Sequence of chain 1.B:
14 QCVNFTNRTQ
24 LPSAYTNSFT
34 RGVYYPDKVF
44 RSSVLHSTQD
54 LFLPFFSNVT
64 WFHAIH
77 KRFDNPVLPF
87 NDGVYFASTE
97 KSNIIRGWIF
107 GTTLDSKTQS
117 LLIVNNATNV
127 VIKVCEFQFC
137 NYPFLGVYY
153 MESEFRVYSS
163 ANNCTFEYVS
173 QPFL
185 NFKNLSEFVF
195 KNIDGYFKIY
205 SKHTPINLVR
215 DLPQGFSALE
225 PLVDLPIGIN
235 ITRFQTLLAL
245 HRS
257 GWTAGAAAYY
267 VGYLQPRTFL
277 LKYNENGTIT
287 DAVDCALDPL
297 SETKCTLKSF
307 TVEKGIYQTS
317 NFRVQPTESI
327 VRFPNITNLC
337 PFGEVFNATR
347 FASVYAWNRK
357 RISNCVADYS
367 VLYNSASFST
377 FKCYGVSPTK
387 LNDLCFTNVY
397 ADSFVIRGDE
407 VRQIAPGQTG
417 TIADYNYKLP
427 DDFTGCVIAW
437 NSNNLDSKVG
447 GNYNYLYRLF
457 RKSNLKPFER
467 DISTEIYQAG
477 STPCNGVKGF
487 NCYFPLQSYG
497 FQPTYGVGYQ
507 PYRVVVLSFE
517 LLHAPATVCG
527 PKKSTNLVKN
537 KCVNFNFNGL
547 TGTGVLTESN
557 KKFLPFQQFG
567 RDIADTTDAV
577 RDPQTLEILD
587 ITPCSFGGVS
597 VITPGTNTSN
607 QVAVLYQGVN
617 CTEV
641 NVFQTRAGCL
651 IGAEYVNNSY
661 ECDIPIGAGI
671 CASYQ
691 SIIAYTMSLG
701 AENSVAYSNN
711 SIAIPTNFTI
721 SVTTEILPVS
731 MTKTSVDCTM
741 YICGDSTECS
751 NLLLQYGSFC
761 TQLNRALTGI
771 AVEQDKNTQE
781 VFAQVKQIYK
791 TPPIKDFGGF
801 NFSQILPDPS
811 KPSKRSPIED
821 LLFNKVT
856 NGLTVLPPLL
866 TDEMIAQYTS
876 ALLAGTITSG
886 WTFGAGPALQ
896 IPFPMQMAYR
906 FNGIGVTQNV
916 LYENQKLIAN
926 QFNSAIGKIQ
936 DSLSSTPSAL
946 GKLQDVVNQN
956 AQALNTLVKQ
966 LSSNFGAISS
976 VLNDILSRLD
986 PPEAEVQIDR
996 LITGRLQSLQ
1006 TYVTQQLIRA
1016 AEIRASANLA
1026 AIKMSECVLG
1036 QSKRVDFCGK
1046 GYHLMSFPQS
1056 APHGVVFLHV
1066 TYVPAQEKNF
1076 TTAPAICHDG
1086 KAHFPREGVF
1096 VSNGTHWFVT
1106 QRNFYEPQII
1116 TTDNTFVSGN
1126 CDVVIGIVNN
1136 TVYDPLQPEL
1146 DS

Binding-site contacts:
Ligand atom C4 contacts residue ASN1134 of chain 1.B at 4.2 Å.
Ligand atom O7 contacts residue ASN1134 of chain 1.B at 3.2 Å (h-bond).
Ligand atom C7 contacts residue ASN1134 of chain 1.B at 3.2 Å.
Ligand atom O5 contacts residue ASN1134 of chain 1.B at 2.4 Å (h-bond).
Ligand atom N2 contacts residue ASN1134 of chain 1.B at 2.9 Å (h-bond).
Ligand atom C1 contacts residue ASN1134 of chain 1.B at 1.4 Å.
Ligand atom C2 contacts residue ASN1134 of chain 1.B at 2.5 Å.
Ligand atom C5 contacts residue ASN1134 of chain 1.B at 3.6 Å.
Ligand atom C3 contacts residue ASN1134 of chain 1.B at 3.8 Å.
Ligand atom C8 contacts residue ASN1134 of chain 1.B at 4.4 Å.

This protein binds this small molecule.
Small molecule (SMILES): CC(=O)N[C@H]1[C@H](O[C@H]2[C@H](O)[C@@H](NC(C)=O)CO[C@@H]2CO)O[C@H](CO)[C@@H](O)[C@@H]1O